Sequence of chain 1.C:
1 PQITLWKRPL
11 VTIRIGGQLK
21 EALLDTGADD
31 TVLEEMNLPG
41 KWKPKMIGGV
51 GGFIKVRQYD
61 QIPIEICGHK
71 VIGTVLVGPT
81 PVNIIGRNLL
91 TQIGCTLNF

This small molecule binds to this protein.
Small molecule (SMILES): CC(C)CN(C[C@@H](O)[C@H](Cc1ccccc1)NC(=O)O[C@H]1CCOC1)S(=O)(=O)c1ccc(N)cc1

Sequence of chain 1.D:
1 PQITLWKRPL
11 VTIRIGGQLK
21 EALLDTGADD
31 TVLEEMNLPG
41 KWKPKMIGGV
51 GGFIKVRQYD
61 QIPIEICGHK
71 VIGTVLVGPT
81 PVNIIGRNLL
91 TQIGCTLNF

Binding-site contacts:
Ligand atom C13 contacts residue VAL82 of chain 1.C at 3.5 Å (hydrophobic).
Ligand atom C15 contacts residue GLY27 of chain 1.C at 3.5 Å.
Ligand atom O3 contacts residue GLY27 of chain 1.D at 3.4 Å.
Ligand atom C16 contacts residue ASP25 of chain 1.D at 3.8 Å.
Ligand atom O5 contacts residue GLY49 of chain 1.C at 3.2 Å.
Ligand atom C24 contacts residue LEU23 of chain 1.D at 3.7 Å (hydrophobic).
Ligand atom C11 contacts residue VAL82 of chain 1.C at 3.6 Å (hydrophobic).
Ligand atom C18 contacts residue ALA28 of chain 1.C at 3.5 Å (hydrophobic).
Ligand atom C25 contacts residue ASP30 of chain 1.D at 3.3 Å.
Ligand atom C19 contacts residue VAL32 of chain 1.C at 3.3 Å (hydrophobic).
Ligand atom C25 contacts residue VAL32 of chain 1.D at 3.2 Å (hydrophobic).
Ligand atom C22 contacts residue GLY48 of chain 1.C at 3.5 Å.
Ligand atom C7 contacts residue ASP25 of chain 1.C at 3.4 Å.
Ligand atom C9 contacts residue GLY27 of chain 1.D at 3.4 Å.
Ligand atom O3 contacts residue ASP25 of chain 1.D at 2.6 Å (salt-bridge).
Ligand atom O4 contacts residue VAL50 of chain 1.D at 3.5 Å.
Ligand atom N1 contacts residue GLY27 of chain 1.D at 3.1 Å (h-bond).
Ligand atom C13 contacts residue PRO81 of chain 1.C at 3.6 Å (hydrophobic).
Ligand atom C23 contacts residue ILE84 of chain 1.D at 3.5 Å (hydrophobic).
Ligand atom C1 contacts residue GLY48 of chain 1.D at 3.7 Å.
Ligand atom O1 contacts residue ALA28 of chain 1.D at 3.5 Å.
Ligand atom O5 contacts residue VAL50 of chain 1.D at 3.2 Å.
Ligand atom C19 contacts residue ASP30 of chain 1.C at 3.5 Å.
Ligand atom O2 contacts residue GLY49 of chain 1.D at 3.7 Å.
Ligand atom C12 contacts residue PRO81 of chain 1.C at 3.5 Å (hydrophobic).
Ligand atom C6 contacts residue ASP25 of chain 1.C at 3.3 Å.
Ligand atom C25 contacts residue ALA28 of chain 1.D at 3.8 Å (hydrophobic).
Ligand atom O6 contacts residue ASP30 of chain 1.D at 3.2 Å (salt-bridge).
Ligand atom C12 contacts residue GLY49 of chain 1.D at 3.5 Å.
Ligand atom C4 contacts residue GLY48 of chain 1.D at 3.4 Å.
Ligand atom O6 contacts residue ASP29 of chain 1.D at 3.5 Å (salt-bridge).
Ligand atom C6 contacts residue ASP25 of chain 1.D at 3.5 Å.
Ligand atom C12 contacts residue VAL82 of chain 1.C at 3.7 Å (hydrophobic).
Ligand atom C19 contacts residue ALA28 of chain 1.C at 3.4 Å (hydrophobic).
Ligand atom C12 contacts residue VAL50 of chain 1.D at 3.5 Å (hydrophobic).
Ligand atom C7 contacts residue GLY27 of chain 1.D at 3.7 Å.
Ligand atom C14 contacts residue ASP25 of chain 1.C at 3.3 Å.
Ligand atom N3 contacts residue ASP30 of chain 1.C at 3.1 Å (salt-bridge).
Ligand atom O3 contacts residue ASP25 of chain 1.C at 2.5 Å (salt-bridge).
Ligand atom O4 contacts residue ILE84 of chain 1.C at 3.7 Å.